Binding-site contacts:
Ligand atom C3 contacts residue ASN263 of chain 1.A at 3.8 Å.
Ligand atom O5 contacts residue ILE284 of chain 1.A at 3.7 Å.
Ligand atom O5 contacts residue ASN263 of chain 1.A at 2.3 Å (h-bond).
Ligand atom C1 contacts residue ASN263 of chain 1.A at 1.4 Å.
Ligand atom C4 contacts residue ASN263 of chain 1.A at 4.2 Å.
Ligand atom C6 contacts residue ILE284 of chain 1.A at 4.2 Å (hydrophobic).
Ligand atom C6 contacts residue THR265 of chain 1.A at 4.0 Å.
Ligand atom O6 contacts residue THR265 of chain 1.A at 4.2 Å.
Ligand atom O6 contacts residue ILE284 of chain 1.A at 3.6 Å.
Ligand atom O7 contacts residue ASN263 of chain 1.A at 2.8 Å (h-bond).
Ligand atom C2 contacts residue ASN263 of chain 1.A at 2.5 Å.
Ligand atom N2 contacts residue ASN263 of chain 1.A at 3.0 Å (h-bond).
Ligand atom C5 contacts residue ASN263 of chain 1.A at 3.7 Å.
Ligand atom C7 contacts residue ASN263 of chain 1.A at 3.2 Å.

Sequence of chain 1.A:
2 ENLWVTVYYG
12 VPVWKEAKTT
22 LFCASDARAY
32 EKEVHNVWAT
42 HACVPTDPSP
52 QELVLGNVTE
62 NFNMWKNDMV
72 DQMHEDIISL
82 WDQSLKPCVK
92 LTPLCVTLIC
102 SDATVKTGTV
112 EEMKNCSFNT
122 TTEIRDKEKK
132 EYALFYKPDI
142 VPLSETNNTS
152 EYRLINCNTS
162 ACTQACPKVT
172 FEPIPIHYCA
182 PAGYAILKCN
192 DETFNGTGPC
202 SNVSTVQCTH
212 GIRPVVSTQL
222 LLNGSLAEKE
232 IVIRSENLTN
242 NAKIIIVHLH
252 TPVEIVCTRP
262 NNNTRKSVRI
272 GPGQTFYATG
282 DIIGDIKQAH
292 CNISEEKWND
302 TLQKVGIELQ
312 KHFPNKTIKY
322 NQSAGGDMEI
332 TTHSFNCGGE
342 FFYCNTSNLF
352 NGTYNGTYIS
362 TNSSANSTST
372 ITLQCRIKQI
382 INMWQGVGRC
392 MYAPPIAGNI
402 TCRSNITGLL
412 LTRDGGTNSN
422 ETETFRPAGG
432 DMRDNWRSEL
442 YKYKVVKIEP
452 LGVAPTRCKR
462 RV

The small molecule below binds the protein below.
Small molecule (SMILES): CC(=O)N[C@H]1[C@H](O[C@H]2[C@H](O)[C@@H](NC(C)=O)CO[C@@H]2CO)O[C@H](CO)[C@@H](O)[C@@H]1O